This small molecule binds to this protein.
Small molecule (SMILES): CC(=O)N[C@@H]1[C@@H](O)[C@H](O)[C@@H](CO)O[C@H]1O

Sequence of chain 1.E:
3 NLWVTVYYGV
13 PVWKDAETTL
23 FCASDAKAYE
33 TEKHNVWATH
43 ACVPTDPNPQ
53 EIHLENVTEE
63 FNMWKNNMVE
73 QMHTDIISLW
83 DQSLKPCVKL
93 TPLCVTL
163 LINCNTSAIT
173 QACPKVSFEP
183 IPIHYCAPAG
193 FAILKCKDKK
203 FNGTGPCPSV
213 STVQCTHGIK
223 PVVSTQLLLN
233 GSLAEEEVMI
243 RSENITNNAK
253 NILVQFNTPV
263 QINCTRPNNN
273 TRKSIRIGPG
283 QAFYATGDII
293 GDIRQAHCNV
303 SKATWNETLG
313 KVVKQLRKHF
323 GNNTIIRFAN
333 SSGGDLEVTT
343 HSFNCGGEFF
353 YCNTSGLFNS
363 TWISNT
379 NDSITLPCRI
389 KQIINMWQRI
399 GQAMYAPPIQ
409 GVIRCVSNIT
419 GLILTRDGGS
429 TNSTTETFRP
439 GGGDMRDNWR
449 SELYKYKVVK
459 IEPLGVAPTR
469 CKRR

Binding-site contacts:
Ligand atom C5 contacts residue TRP364 of chain 1.E at 3.9 Å (hydrophobic).
Ligand atom C8 contacts residue ASN308 of chain 1.E at 4.1 Å.
Ligand atom O7 contacts residue LYS304 of chain 1.E at 2.5 Å (salt-bridge).
Ligand atom C1 contacts residue TRP364 of chain 1.E at 4.3 Å (hydrophobic).
Ligand atom C1 contacts residue ASN308 of chain 1.E at 1.4 Å.
Ligand atom C7 contacts residue ASN308 of chain 1.E at 3.2 Å.
Ligand atom C8 contacts residue SER362 of chain 1.E at 3.8 Å.
Ligand atom O5 contacts residue TRP364 of chain 1.E at 4.2 Å.
Ligand atom O5 contacts residue ASN308 of chain 1.E at 2.4 Å (h-bond).
Ligand atom C5 contacts residue ASN308 of chain 1.E at 3.7 Å.
Ligand atom C7 contacts residue LYS304 of chain 1.E at 3.3 Å.
Ligand atom C4 contacts residue ASN308 of chain 1.E at 4.3 Å.
Ligand atom C2 contacts residue ASN308 of chain 1.E at 2.5 Å.
Ligand atom O7 contacts residue ASN308 of chain 1.E at 3.2 Å (h-bond).
Ligand atom C6 contacts residue TRP364 of chain 1.E at 4.5 Å (hydrophobic).
Ligand atom C8 contacts residue LYS304 of chain 1.E at 3.5 Å.
Ligand atom C3 contacts residue ASN308 of chain 1.E at 3.8 Å.
Ligand atom N2 contacts residue ASN308 of chain 1.E at 2.9 Å (h-bond).